Binding-site contacts:
Ligand atom OP1 contacts residue ARG412 of chain 50.A at 3.8 Å.
Ligand atom C4' contacts residue ASN414 of chain 50.A at 3.0 Å.
Ligand atom C1' contacts residue ASN414 of chain 50.A at 4.1 Å.
Ligand atom C5' contacts residue ASN414 of chain 50.A at 3.3 Å.
Ligand atom P contacts residue LYS21 of chain 49.C at 3.4 Å.
Ligand atom OP1 contacts residue ARG18 of chain 49.C at 4.0 Å.
Ligand atom C3' contacts residue ASN414 of chain 50.A at 4.5 Å.
Ligand atom OP2 contacts residue ARG18 of chain 49.C at 3.7 Å.
Ligand atom C4' contacts residue ARG412 of chain 50.A at 4.3 Å.
Ligand atom C4' contacts residue VAL47 of chain 50.A at 4.1 Å (hydrophobic).
Ligand atom OP2 contacts residue ARG412 of chain 50.A at 1.4 Å (salt-bridge).
Ligand atom OP2 contacts residue LYS21 of chain 49.C at 2.7 Å (salt-bridge).
Ligand atom O3' contacts residue ARG412 of chain 50.A at 4.3 Å.
Ligand atom C5' contacts residue ARG412 of chain 50.A at 3.0 Å.
Ligand atom P contacts residue ARG412 of chain 50.A at 2.7 Å.
Ligand atom O3' contacts residue VAL47 of chain 50.A at 3.1 Å.
Ligand atom O5' contacts residue ARG412 of chain 50.A at 3.1 Å (salt-bridge).
Ligand atom O4' contacts residue ASN414 of chain 50.A at 2.9 Å (h-bond).
Ligand atom C3' contacts residue VAL47 of chain 50.A at 4.0 Å (hydrophobic).
Ligand atom OP1 contacts residue LYS21 of chain 49.C at 3.9 Å.
Ligand atom C2' contacts residue VAL47 of chain 50.A at 4.3 Å (hydrophobic).

Sequence of chain 50.A:
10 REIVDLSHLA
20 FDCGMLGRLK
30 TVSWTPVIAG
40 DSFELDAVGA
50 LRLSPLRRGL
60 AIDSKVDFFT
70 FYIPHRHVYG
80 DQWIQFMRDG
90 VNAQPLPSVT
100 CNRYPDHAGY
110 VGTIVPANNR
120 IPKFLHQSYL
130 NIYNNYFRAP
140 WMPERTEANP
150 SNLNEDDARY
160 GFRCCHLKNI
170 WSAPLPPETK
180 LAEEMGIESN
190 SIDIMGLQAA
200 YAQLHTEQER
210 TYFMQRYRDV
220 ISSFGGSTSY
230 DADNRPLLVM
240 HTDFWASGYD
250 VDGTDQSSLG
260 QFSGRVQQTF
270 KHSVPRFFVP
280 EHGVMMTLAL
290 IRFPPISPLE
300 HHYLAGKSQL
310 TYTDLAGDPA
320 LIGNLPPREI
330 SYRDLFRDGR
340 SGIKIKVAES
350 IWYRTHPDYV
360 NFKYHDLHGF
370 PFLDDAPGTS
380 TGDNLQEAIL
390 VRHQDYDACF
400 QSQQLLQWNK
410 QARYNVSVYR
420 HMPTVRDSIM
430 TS

This small molecule binds to this protein.
Small molecule (SMILES): Nc1ccn([C@H]2C[C@H](O)[C@@H](COP(=O)(O)O)O2)c(=O)n1

Sequence of chain 49.C:
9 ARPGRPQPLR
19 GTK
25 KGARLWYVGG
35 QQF